This small molecule binds to this protein.
Small molecule (SMILES): CC(=O)NCCCC[C@H](NC(=O)CNC(=O)[C@H](CCCN=C(N)N)NC(=O)CNC(=O)[C@@H](N)CO)C(=O)NCC(=O)NCC(=O)N[C@@H](CCCCNC(C)=O)C(=O)N[C@H](C=O)CC(C)C

Sequence of chain 1.B:
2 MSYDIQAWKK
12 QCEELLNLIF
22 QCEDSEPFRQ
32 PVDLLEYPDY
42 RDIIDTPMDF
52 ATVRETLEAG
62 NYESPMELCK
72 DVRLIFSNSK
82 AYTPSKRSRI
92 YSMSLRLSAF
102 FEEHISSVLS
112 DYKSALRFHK

Binding-site contacts:
Ligand atom CA contacts residue THR84 of chain 1.B at 3.8 Å.
Ligand atom N contacts residue THR84 of chain 1.C at 2.9 Å (h-bond).
Ligand atom OH contacts residue ILE91 of chain 1.C at 3.6 Å.
Ligand atom CD2 contacts residue ARG90 of chain 1.B at 3.4 Å.
Ligand atom CD contacts residue ILE91 of chain 1.B at 3.6 Å (hydrophobic).
Ligand atom CH3 contacts residue VAL33 of chain 1.C at 3.8 Å (hydrophobic).
Ligand atom CG contacts residue THR84 of chain 1.B at 3.6 Å.
Ligand atom CB contacts residue SER89 of chain 1.B at 3.8 Å.
Ligand atom CZ contacts residue ALA82 of chain 1.B at 3.4 Å (hydrophobic).
Ligand atom O contacts residue TYR38 of chain 1.C at 3.6 Å.
Ligand atom NZ contacts residue ILE91 of chain 1.C at 3.6 Å.
Ligand atom CG contacts residue PRO85 of chain 1.B at 3.5 Å (hydrophobic).
Ligand atom CH3 contacts residue ILE91 of chain 1.C at 3.5 Å (hydrophobic).
Ligand atom CZ contacts residue ILE44 of chain 1.B at 3.8 Å (hydrophobic).
Ligand atom NH2 contacts residue ALA82 of chain 1.B at 3.0 Å (h-bond).
Ligand atom O contacts residue PRO85 of chain 1.B at 3.6 Å.
Ligand atom CH contacts residue VAL33 of chain 1.B at 3.8 Å (hydrophobic).
Ligand atom CH contacts residue ILE91 of chain 1.C at 3.3 Å (hydrophobic).
Ligand atom CH3 contacts residue PRO28 of chain 1.C at 3.8 Å (hydrophobic).
Ligand atom CB contacts residue SER86 of chain 1.B at 3.7 Å.
Ligand atom N contacts residue THR84 of chain 1.B at 2.9 Å (h-bond).
Ligand atom CB contacts residue THR84 of chain 1.B at 3.4 Å.
Ligand atom CA contacts residue TYR83 of chain 1.C at 3.3 Å (hydrophobic).
Ligand atom CD contacts residue TYR38 of chain 1.C at 3.5 Å (hydrophobic).
Ligand atom CH contacts residue VAL33 of chain 1.C at 3.7 Å (hydrophobic).
Ligand atom O contacts residue THR84 of chain 1.C at 3.8 Å.
Ligand atom CH3 contacts residue PRO28 of chain 1.B at 3.6 Å (hydrophobic).
Ligand atom CH3 contacts residue VAL33 of chain 1.B at 3.6 Å (hydrophobic).
Ligand atom NE contacts residue ALA82 of chain 1.B at 2.9 Å (h-bond).
Ligand atom C contacts residue THR84 of chain 1.C at 3.8 Å.
Ligand atom CA contacts residue THR84 of chain 1.C at 3.7 Å.
Ligand atom CG contacts residue THR84 of chain 1.C at 3.5 Å.
Ligand atom OH contacts residue ILE91 of chain 1.B at 3.8 Å.
Ligand atom CG contacts residue ILE91 of chain 1.C at 3.7 Å (hydrophobic).
Ligand atom CH3 contacts residue PHE29 of chain 1.C at 3.8 Å (hydrophobic).
Ligand atom CH contacts residue ILE91 of chain 1.B at 3.7 Å (hydrophobic).
Ligand atom CG contacts residue TYR83 of chain 1.B at 3.5 Å (hydrophobic).
Ligand atom C contacts residue TYR83 of chain 1.C at 3.7 Å (hydrophobic).
Ligand atom CB contacts residue THR84 of chain 1.C at 3.7 Å.
Ligand atom NH2 contacts residue ILE44 of chain 1.B at 3.5 Å.

Sequence of chain 1.C:
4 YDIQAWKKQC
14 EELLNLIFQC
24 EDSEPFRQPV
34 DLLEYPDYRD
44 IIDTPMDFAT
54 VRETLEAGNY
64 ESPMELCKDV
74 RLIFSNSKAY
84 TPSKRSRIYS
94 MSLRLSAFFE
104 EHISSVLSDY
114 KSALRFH